Binding-site contacts:
Ligand atom O2B contacts residue LYS16 of chain 1.A at 3.7 Å.
Ligand atom N2 contacts residue ASP119 of chain 1.A at 3.0 Å (salt-bridge).
Ligand atom O4' contacts residue LYS117 of chain 1.A at 3.2 Å (salt-bridge).
Ligand atom O2' contacts residue PHE28 of chain 1.A at 3.5 Å.
Ligand atom C8 contacts residue GLY15 of chain 1.A at 3.6 Å.
Ligand atom N3B contacts residue GLY13 of chain 1.A at 3.3 Å (h-bond).
Ligand atom C8 contacts residue ALA18 of chain 1.A at 3.6 Å (hydrophobic).
Ligand atom O3A contacts residue GLY15 of chain 1.A at 3.0 Å (h-bond).
Ligand atom O1B contacts residue VAL14 of chain 1.A at 3.4 Å (h-bond).
Ligand atom O1B contacts residue GLY13 of chain 1.A at 3.7 Å.
Ligand atom PG contacts residue MG1 of chain 1.N at 3.5 Å.
Ligand atom O1A contacts residue GLY15 of chain 1.A at 3.4 Å.
Ligand atom C5' contacts residue GLY13 of chain 1.A at 3.6 Å.
Ligand atom PB contacts residue MG1 of chain 1.N at 3.5 Å.
Ligand atom O1A contacts residue ALA18 of chain 1.A at 2.8 Å (h-bond).
Ligand atom O3A contacts residue GLY13 of chain 1.A at 3.7 Å.
Ligand atom O6 contacts residue LYS147 of chain 1.A at 3.3 Å (salt-bridge).
Ligand atom O2B contacts residue MG1 of chain 1.N at 2.2 Å.
Ligand atom C6 contacts residue ASP119 of chain 1.A at 3.7 Å.
Ligand atom N3B contacts residue MG1 of chain 1.N at 3.6 Å.
Ligand atom O6 contacts residue ASP119 of chain 1.A at 3.5 Å (salt-bridge).
Ligand atom N1 contacts residue ASP119 of chain 1.A at 2.9 Å (salt-bridge).
Ligand atom O2G contacts residue MG1 of chain 1.N at 2.4 Å.
Ligand atom PB contacts residue LYS16 of chain 1.A at 3.5 Å.
Ligand atom O1G contacts residue GLY60 of chain 1.A at 3.2 Å.
Ligand atom N7 contacts residue ASN116 of chain 1.A at 3.1 Å (h-bond).
Ligand atom O6 contacts residue ALA146 of chain 1.A at 2.8 Å (h-bond).
Ligand atom O3A contacts residue LYS16 of chain 1.A at 3.6 Å.
Ligand atom N2 contacts residue LEU120 of chain 1.A at 3.5 Å.
Ligand atom O2B contacts residue SER17 of chain 1.A at 3.0 Å (h-bond).
Ligand atom O6 contacts residue LYS117 of chain 1.A at 3.4 Å.
Ligand atom O6 contacts residue SER145 of chain 1.A at 3.4 Å.
Ligand atom O2G contacts residue GLY60 of chain 1.A at 3.5 Å (h-bond).
Ligand atom O1G contacts residue VAL12 of chain 1.A at 3.3 Å.
Ligand atom O1B contacts residue LYS16 of chain 1.A at 2.9 Å (salt-bridge).
Ligand atom O1G contacts residue GLY13 of chain 1.A at 3.2 Å (h-bond).
Ligand atom O1B contacts residue GLY15 of chain 1.A at 3.1 Å (h-bond).
Ligand atom O1G contacts residue LYS16 of chain 1.A at 2.7 Å (salt-bridge).
Ligand atom O1A contacts residue SER17 of chain 1.A at 3.4 Å (h-bond).
Ligand atom O6 contacts residue ASN116 of chain 1.A at 3.5 Å (h-bond).

This protein binds this small molecule.
Small molecule (SMILES): Nc1nc2c(ncn2[C@@H]2O[C@H](CO[P](=O)(O)O[P](=O)(O)NP(=O)(O)O)[C@@H](O)[C@H]2O)c(=O)[nH]1

Sequence of chain 1.A:
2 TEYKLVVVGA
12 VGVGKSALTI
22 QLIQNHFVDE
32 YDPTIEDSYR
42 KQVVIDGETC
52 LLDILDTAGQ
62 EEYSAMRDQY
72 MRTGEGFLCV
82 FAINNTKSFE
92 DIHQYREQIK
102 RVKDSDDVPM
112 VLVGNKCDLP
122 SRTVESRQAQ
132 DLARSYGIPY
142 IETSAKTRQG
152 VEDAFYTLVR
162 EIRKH